Binding-site contacts:
Ligand atom O7 contacts residue LYS37 of chain 1.A at 4.1 Å.
Ligand atom O7 contacts residue ASN38 of chain 1.A at 4.0 Å.
Ligand atom N2 contacts residue ASN38 of chain 1.A at 2.9 Å (h-bond).
Ligand atom C5 contacts residue ASN38 of chain 1.A at 3.8 Å.
Ligand atom C2 contacts residue ASN38 of chain 1.A at 2.5 Å.
Ligand atom O5 contacts residue ASN38 of chain 1.A at 2.4 Å (h-bond).
Ligand atom C1 contacts residue ASN38 of chain 1.A at 1.5 Å.
Ligand atom C7 contacts residue LYS37 of chain 1.A at 4.5 Å.
Ligand atom C7 contacts residue ASN38 of chain 1.A at 3.6 Å.
Ligand atom O5 contacts residue GLN30 of chain 1.A at 4.1 Å.
Ligand atom C3 contacts residue ASN38 of chain 1.A at 3.8 Å.
Ligand atom C4 contacts residue ASN38 of chain 1.A at 4.4 Å.
Ligand atom C8 contacts residue LYS37 of chain 1.A at 4.0 Å.

The protein below binds the small molecule below.
Small molecule (SMILES): CC(=O)N[C@@H]1[C@@H](O)[C@H](O)[C@@H](CO)O[C@H]1O

Sequence of chain 1.A:
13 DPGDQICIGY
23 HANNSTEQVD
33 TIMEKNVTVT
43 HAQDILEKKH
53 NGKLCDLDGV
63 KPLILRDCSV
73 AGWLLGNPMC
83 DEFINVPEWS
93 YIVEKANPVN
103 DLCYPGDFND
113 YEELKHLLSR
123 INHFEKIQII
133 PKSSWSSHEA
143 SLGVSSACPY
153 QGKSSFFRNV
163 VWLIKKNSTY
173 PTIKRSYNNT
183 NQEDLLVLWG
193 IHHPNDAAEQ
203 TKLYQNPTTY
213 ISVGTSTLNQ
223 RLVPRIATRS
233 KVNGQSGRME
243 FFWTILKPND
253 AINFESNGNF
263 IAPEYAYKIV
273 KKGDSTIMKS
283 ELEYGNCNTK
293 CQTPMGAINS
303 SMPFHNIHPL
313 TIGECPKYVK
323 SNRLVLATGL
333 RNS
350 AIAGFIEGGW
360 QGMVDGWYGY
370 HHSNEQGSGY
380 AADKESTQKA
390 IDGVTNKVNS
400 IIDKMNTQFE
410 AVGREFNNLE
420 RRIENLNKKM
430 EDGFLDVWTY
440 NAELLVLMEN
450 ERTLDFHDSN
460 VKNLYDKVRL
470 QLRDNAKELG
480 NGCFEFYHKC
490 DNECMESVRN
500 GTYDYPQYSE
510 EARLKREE